Sequence of chain 1.B:
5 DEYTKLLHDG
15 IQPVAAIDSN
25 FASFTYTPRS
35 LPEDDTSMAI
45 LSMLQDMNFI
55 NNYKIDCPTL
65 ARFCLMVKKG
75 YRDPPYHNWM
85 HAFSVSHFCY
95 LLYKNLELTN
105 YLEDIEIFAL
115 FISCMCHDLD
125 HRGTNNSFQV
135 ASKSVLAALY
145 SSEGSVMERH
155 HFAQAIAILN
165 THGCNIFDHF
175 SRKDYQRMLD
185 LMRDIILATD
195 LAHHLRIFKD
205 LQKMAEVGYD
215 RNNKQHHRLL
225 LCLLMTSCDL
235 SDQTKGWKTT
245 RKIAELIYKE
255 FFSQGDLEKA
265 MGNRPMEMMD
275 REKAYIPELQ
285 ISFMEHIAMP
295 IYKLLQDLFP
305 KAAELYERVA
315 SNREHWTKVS

Binding-site contacts:
Ligand atom C14 contacts residue LEU234 of chain 1.B at 3.7 Å (hydrophobic).
Ligand atom C3 contacts residue PHE287 of chain 1.B at 3.6 Å (hydrophobic).
Ligand atom C40 contacts residue HIS81 of chain 1.B at 4.0 Å.
Ligand atom N24 contacts residue PHE287 of chain 1.B at 3.4 Å.
Ligand atom N15 contacts residue LEU234 of chain 1.B at 4.0 Å.
Ligand atom N24 contacts residue ILE251 of chain 1.B at 3.7 Å.
Ligand atom C5 contacts residue PHE255 of chain 1.B at 4.2 Å (hydrophobic).
Ligand atom C2 contacts residue PHE287 of chain 1.B at 3.4 Å (hydrophobic).
Ligand atom O38 contacts residue HIS81 of chain 1.B at 3.4 Å.
Ligand atom C1 contacts residue ILE251 of chain 1.B at 3.7 Å (hydrophobic).
Ligand atom C34 contacts residue HIS198 of chain 1.B at 3.4 Å.
Ligand atom C36 contacts residue PHE255 of chain 1.B at 4.1 Å (hydrophobic).
Ligand atom C5 contacts residue PHE287 of chain 1.B at 3.5 Å (hydrophobic).
Ligand atom C36 contacts residue HIS81 of chain 1.B at 4.2 Å.
Ligand atom C40 contacts residue ILE251 of chain 1.B at 4.2 Å (hydrophobic).
Ligand atom N13 contacts residue PHE287 of chain 1.B at 4.1 Å.
Ligand atom C30 contacts residue ILE291 of chain 1.B at 3.8 Å (hydrophobic).
Ligand atom C1 contacts residue PHE287 of chain 1.B at 3.3 Å (hydrophobic).
Ligand atom C40 contacts residue TYR80 of chain 1.B at 3.6 Å (hydrophobic).
Ligand atom N15 contacts residue ILE251 of chain 1.B at 3.7 Å.
Ligand atom C1 contacts residue GLN284 of chain 1.B at 3.8 Å.
Ligand atom C30 contacts residue LEU234 of chain 1.B at 4.2 Å (hydrophobic).
Ligand atom N24 contacts residue GLN284 of chain 1.B at 3.0 Å (h-bond).
Ligand atom C26 contacts residue LEU234 of chain 1.B at 4.1 Å (hydrophobic).
Ligand atom C34 contacts residue THR230 of chain 1.B at 3.9 Å.
Ligand atom N6 contacts residue PHE287 of chain 1.B at 3.5 Å.
Ligand atom N24 contacts residue GLN237 of chain 1.B at 3.2 Å (h-bond).
Ligand atom C31 contacts residue LEU195 of chain 1.B at 3.8 Å (hydrophobic).
Ligand atom C34 contacts residue ILE291 of chain 1.B at 3.9 Å (hydrophobic).
Ligand atom N6 contacts residue GLN284 of chain 1.B at 3.0 Å (h-bond).
Ligand atom N4 contacts residue PHE255 of chain 1.B at 3.8 Å.
Ligand atom C2 contacts residue ILE251 of chain 1.B at 3.7 Å (hydrophobic).
Ligand atom C40 contacts residue PHE255 of chain 1.B at 4.2 Å (hydrophobic).
Ligand atom N4 contacts residue PHE287 of chain 1.B at 3.6 Å.
Ligand atom C5 contacts residue GLN284 of chain 1.B at 3.9 Å.
Ligand atom C14 contacts residue PHE287 of chain 1.B at 4.2 Å (hydrophobic).
Ligand atom C34 contacts residue ILE295 of chain 1.B at 4.0 Å (hydrophobic).
Ligand atom N15 contacts residue PHE287 of chain 1.B at 3.7 Å.
Ligand atom C34 contacts residue LEU195 of chain 1.B at 3.7 Å (hydrophobic).
Ligand atom C26 contacts residue PHE287 of chain 1.B at 3.9 Å (hydrophobic).

This small molecule binds to this protein.
Small molecule (SMILES): CCCCCC[C@H]([C@H](C)O)n1cnc2c(N)ncnc21